This protein binds this small molecule.
Small molecule (SMILES): C[C@H](NC=O)C(=O)N[C@@H](C)C(=O)N[C@H](C(=O)N[C@H](C(=O)N[C@H](C(=O)N[C@H](C(=O)N1CCC[C@H]1C(=O)N[C@@H](C)C(=O)N1CCC[C@H]1C(N)=O)[C@@H](C)O)[C@@H](C)O)[C@@H](C)O)[C@@H](C)O

Binding-site contacts:
Ligand atom CA contacts residue A2G1 of chain 1.Q at 3.5 Å.
Ligand atom N contacts residue GLU131 of chain 1.B at 3.1 Å (salt-bridge).
Ligand atom O contacts residue A2G1 of chain 1.O at 3.3 Å.
Ligand atom OG1 contacts residue A2G1 of chain 1.N at 1.4 Å.
Ligand atom OG1 contacts residue A2G1 of chain 1.Q at 1.4 Å.
Ligand atom CB contacts residue A2G1 of chain 1.Q at 2.5 Å.
Ligand atom N contacts residue A2G1 of chain 1.O at 3.6 Å.
Ligand atom N contacts residue A2G1 of chain 1.Q at 3.5 Å.
Ligand atom CA contacts residue A2G1 of chain 1.P at 3.5 Å.
Ligand atom OG1 contacts residue A2G1 of chain 1.O at 1.4 Å.
Ligand atom CG2 contacts residue A2G1 of chain 1.P at 3.5 Å.
Ligand atom CB contacts residue TRP202 of chain 1.B at 3.6 Å (hydrophobic).
Ligand atom CA contacts residue A2G1 of chain 1.O at 3.4 Å.
Ligand atom C contacts residue A2G1 of chain 1.P at 3.5 Å.
Ligand atom CD contacts residue A2G1 of chain 1.Q at 3.7 Å.
Ligand atom CB contacts residue A2G1 of chain 1.P at 2.5 Å.
Ligand atom CB contacts residue TYR83 of chain 1.B at 3.4 Å (hydrophobic).
Ligand atom OG1 contacts residue GLU131 of chain 1.B at 3.7 Å.
Ligand atom C contacts residue A2G1 of chain 1.O at 3.4 Å.
Ligand atom CG2 contacts residue TYR83 of chain 1.B at 3.4 Å (hydrophobic).
Ligand atom CB contacts residue A2G1 of chain 1.O at 2.4 Å.
Ligand atom N contacts residue A2G1 of chain 1.P at 3.6 Å.
Ligand atom CA contacts residue A2G1 of chain 1.Q at 3.6 Å.
Ligand atom C contacts residue A2G1 of chain 1.Q at 3.7 Å.
Ligand atom O contacts residue A2G1 of chain 1.N at 3.5 Å.
Ligand atom O contacts residue TRP202 of chain 1.B at 3.6 Å.
Ligand atom CB contacts residue A2G1 of chain 1.N at 2.5 Å.
Ligand atom CA contacts residue GLU131 of chain 1.B at 3.5 Å.
Ligand atom CG2 contacts residue A2G1 of chain 1.N at 3.0 Å.
Ligand atom CG2 contacts residue A2G1 of chain 1.O at 3.5 Å.
Ligand atom O contacts residue TYR83 of chain 1.B at 2.6 Å (h-bond).
Ligand atom CG2 contacts residue GLN238 of chain 1.B at 3.7 Å.
Ligand atom O contacts residue GLN76 of chain 1.B at 3.2 Å.
Ligand atom OG1 contacts residue A2G1 of chain 1.P at 1.4 Å.
Ligand atom C contacts residue TYR83 of chain 1.B at 3.7 Å (hydrophobic).
Ligand atom OG1 contacts residue TYR83 of chain 1.B at 3.3 Å (h-bond).
Ligand atom CG2 contacts residue A2G1 of chain 1.Q at 3.4 Å.
Ligand atom O contacts residue A2G1 of chain 1.Q at 3.4 Å (h-bond).
Ligand atom O contacts residue A2G1 of chain 1.P at 3.6 Å.
Ligand atom O contacts residue A2G1 of chain 1.Q at 3.1 Å (h-bond).

Sequence of chain 1.B:
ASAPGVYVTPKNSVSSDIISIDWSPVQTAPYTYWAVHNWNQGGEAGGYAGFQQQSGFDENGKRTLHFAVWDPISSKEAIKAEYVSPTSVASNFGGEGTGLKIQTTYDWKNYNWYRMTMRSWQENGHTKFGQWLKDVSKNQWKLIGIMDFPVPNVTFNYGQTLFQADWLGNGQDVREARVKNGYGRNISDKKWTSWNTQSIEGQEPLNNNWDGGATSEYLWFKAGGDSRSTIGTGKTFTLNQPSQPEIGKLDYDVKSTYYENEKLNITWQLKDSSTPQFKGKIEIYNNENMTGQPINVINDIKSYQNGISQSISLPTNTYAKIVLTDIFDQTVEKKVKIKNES